Sequence of chain 1.E:
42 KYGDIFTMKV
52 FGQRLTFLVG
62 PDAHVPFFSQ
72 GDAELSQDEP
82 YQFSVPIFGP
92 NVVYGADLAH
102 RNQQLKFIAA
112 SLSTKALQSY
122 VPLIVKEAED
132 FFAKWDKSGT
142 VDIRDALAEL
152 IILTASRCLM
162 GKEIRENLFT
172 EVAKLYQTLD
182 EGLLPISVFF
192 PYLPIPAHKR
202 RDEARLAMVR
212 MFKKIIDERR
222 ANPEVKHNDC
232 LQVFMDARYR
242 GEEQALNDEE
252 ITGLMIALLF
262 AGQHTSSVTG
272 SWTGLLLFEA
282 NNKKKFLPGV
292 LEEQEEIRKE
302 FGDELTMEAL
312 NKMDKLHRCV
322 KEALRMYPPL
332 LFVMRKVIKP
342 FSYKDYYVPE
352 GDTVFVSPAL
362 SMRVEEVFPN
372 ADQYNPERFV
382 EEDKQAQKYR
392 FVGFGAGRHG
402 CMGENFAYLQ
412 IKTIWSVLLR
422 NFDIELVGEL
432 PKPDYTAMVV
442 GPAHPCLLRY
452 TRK

Binding-site contacts:
Ligand atom FAS contacts residue TYR95 of chain 1.E at 3.3 Å.
Ligand atom FAM contacts residue ALA258 of chain 1.E at 3.7 Å.
Ligand atom CBI contacts residue PHE333 of chain 1.E at 3.5 Å (hydrophobic).
Ligand atom NBK contacts residue LEU331 of chain 1.E at 3.9 Å.
Ligand atom NAG contacts residue ALA262 of chain 1.E at 3.3 Å.
Ligand atom NBK contacts residue PHE84 of chain 1.E at 3.7 Å.
Ligand atom CBI contacts residue MET335 of chain 1.E at 3.2 Å (hydrophobic).
Ligand atom CAV contacts residue TYR82 of chain 1.E at 3.5 Å (hydrophobic).
Ligand atom CAU contacts residue TYR82 of chain 1.E at 3.6 Å (hydrophobic).
Ligand atom CAL contacts residue HEM1 of chain 1.O at 3.8 Å.
Ligand atom FBF contacts residue PHE333 of chain 1.E at 3.4 Å.
Ligand atom CAX contacts residue PHE333 of chain 1.E at 3.8 Å (hydrophobic).
Ligand atom CBC contacts residue PHE333 of chain 1.E at 3.3 Å (hydrophobic).
Ligand atom CAT contacts residue PHE84 of chain 1.E at 3.9 Å (hydrophobic).
Ligand atom CAZ contacts residue LEU332 of chain 1.E at 3.9 Å (hydrophobic).
Ligand atom FBF contacts residue LEU332 of chain 1.E at 3.3 Å.
Ligand atom CAK contacts residue TYR95 of chain 1.E at 3.9 Å (hydrophobic).
Ligand atom NAG contacts residue HEM1 of chain 1.O at 3.3 Å.
Ligand atom FAP contacts residue ALA262 of chain 1.E at 3.7 Å.
Ligand atom CAW contacts residue LEU331 of chain 1.E at 3.7 Å (hydrophobic).
Ligand atom FAP contacts residue PHE261 of chain 1.E at 3.2 Å.
Ligand atom FAR contacts residue PHE261 of chain 1.E at 3.6 Å.
Ligand atom CBH contacts residue PHE333 of chain 1.E at 3.8 Å (hydrophobic).
Ligand atom FBE contacts residue PHE333 of chain 1.E at 3.9 Å.
Ligand atom CAJ contacts residue TYR95 of chain 1.E at 3.6 Å (hydrophobic).
Ligand atom CAE contacts residue HEM1 of chain 1.O at 3.1 Å.
Ligand atom CAN contacts residue ALA258 of chain 1.E at 3.4 Å (hydrophobic).
Ligand atom CBJ contacts residue PHE84 of chain 1.E at 3.8 Å (hydrophobic).
Ligand atom OBB contacts residue LEU332 of chain 1.E at 3.6 Å.
Ligand atom CAY contacts residue LEU331 of chain 1.E at 3.7 Å (hydrophobic).
Ligand atom CBH contacts residue MET335 of chain 1.E at 3.3 Å (hydrophobic).
Ligand atom NAG contacts residue THR266 of chain 1.E at 3.2 Å.
Ligand atom NAH contacts residue ALA262 of chain 1.E at 3.3 Å.
Ligand atom CAK contacts residue HEM1 of chain 1.O at 3.7 Å.
Ligand atom NAH contacts residue THR266 of chain 1.E at 3.3 Å.
Ligand atom OBB contacts residue PHE333 of chain 1.E at 3.5 Å.
Ligand atom CBD contacts residue PHE333 of chain 1.E at 3.9 Å (hydrophobic).
Ligand atom NAF contacts residue HEM1 of chain 1.O at 2.2 Å.
Ligand atom CBJ contacts residue LEU331 of chain 1.E at 3.5 Å (hydrophobic).
Ligand atom FAM contacts residue HEM1 of chain 1.O at 3.5 Å.

The protein below binds the small molecule below.
Small molecule (SMILES): O[C@@](Cn1cnnn1)(c1ccc(F)cc1F)C(F)(F)c1ccc(-c2ccc(OCC(F)(F)F)cc2)cn1